Sequence of chain 1.F:
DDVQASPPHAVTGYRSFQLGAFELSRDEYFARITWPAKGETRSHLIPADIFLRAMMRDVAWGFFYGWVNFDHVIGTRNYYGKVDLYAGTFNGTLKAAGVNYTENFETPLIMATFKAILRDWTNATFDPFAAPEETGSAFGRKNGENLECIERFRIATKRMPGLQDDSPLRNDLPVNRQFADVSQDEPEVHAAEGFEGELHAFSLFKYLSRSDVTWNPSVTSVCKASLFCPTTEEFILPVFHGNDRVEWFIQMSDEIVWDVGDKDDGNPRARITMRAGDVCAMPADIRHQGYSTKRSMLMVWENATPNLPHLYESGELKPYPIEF

The small molecule below binds the protein below.
Small molecule (SMILES): N#Cc1ccc(O)cc1

Binding-site contacts:
Ligand atom NAA contacts residue GLU262 of chain 1.F at 3.0 Å (salt-bridge).
Ligand atom CAE contacts residue TRP76 of chain 1.F at 3.8 Å (hydrophobic).
Ligand atom CAG contacts residue LEU252 of chain 1.F at 4.2 Å (hydrophobic).
Ligand atom NAA contacts residue HIS303 of chain 1.F at 3.0 Å (h-bond).
Ligand atom OAB contacts residue THR246 of chain 1.F at 3.9 Å.
Ligand atom CAD contacts residue GLU248 of chain 1.F at 3.5 Å.
Ligand atom CAE contacts residue LEU252 of chain 1.F at 3.7 Å (hydrophobic).
Ligand atom OAB contacts residue GLU248 of chain 1.F at 2.9 Å (salt-bridge).
Ligand atom CAD contacts residue PRO232 of chain 1.F at 4.4 Å (hydrophobic).
Ligand atom CAH contacts residue TRP230 of chain 1.F at 4.0 Å (hydrophobic).
Ligand atom NAA contacts residue CD1 of chain 1.K at 2.1 Å.
Ligand atom CAD contacts residue LEU313 of chain 1.F at 4.1 Å (hydrophobic).
Ligand atom CAD contacts residue TRP273 of chain 1.F at 3.9 Å (hydrophobic).
Ligand atom CAC contacts residue HIS256 of chain 1.F at 3.5 Å.
Ligand atom OAB contacts residue ASN231 of chain 1.F at 3.7 Å.
Ligand atom CAC contacts residue GLU262 of chain 1.F at 3.8 Å.
Ligand atom CAG contacts residue TRP76 of chain 1.F at 4.0 Å (hydrophobic).
Ligand atom CAH contacts residue PRO232 of chain 1.F at 3.7 Å (hydrophobic).
Ligand atom CAC contacts residue HIS303 of chain 1.F at 3.6 Å.
Ligand atom NAA contacts residue HIS256 of chain 1.F at 2.8 Å (h-bond).
Ligand atom CAD contacts residue VAL315 of chain 1.F at 4.1 Å (hydrophobic).
Ligand atom NAA contacts residue PHE79 of chain 1.F at 4.2 Å.
Ligand atom NAA contacts residue PHE264 of chain 1.F at 4.2 Å.
Ligand atom CAG contacts residue PHE79 of chain 1.F at 4.1 Å (hydrophobic).
Ligand atom CAD contacts residue TRP230 of chain 1.F at 4.1 Å (hydrophobic).
Ligand atom CAH contacts residue GLU248 of chain 1.F at 3.7 Å.
Ligand atom OAB contacts residue TRP230 of chain 1.F at 3.1 Å.
Ligand atom CAG contacts residue PRO232 of chain 1.F at 4.0 Å (hydrophobic).
Ligand atom CAC contacts residue PHE264 of chain 1.F at 4.2 Å (hydrophobic).
Ligand atom CAD contacts residue LEU252 of chain 1.F at 4.4 Å (hydrophobic).
Ligand atom OAB contacts residue PRO232 of chain 1.F at 3.7 Å.
Ligand atom CAF contacts residue VAL315 of chain 1.F at 4.2 Å (hydrophobic).
Ligand atom CAF contacts residue TRP273 of chain 1.F at 3.7 Å (hydrophobic).
Ligand atom CAC contacts residue PHE79 of chain 1.F at 4.2 Å (hydrophobic).
Ligand atom CAC contacts residue CD1 of chain 1.K at 3.2 Å.
Ligand atom CAF contacts residue PHE264 of chain 1.F at 3.9 Å (hydrophobic).
Ligand atom OAB contacts residue LEU252 of chain 1.F at 4.0 Å.
Ligand atom CAH contacts residue LEU252 of chain 1.F at 3.8 Å (hydrophobic).
Ligand atom CAE contacts residue PRO232 of chain 1.F at 3.5 Å (hydrophobic).